Sequence of chain 1.FB:
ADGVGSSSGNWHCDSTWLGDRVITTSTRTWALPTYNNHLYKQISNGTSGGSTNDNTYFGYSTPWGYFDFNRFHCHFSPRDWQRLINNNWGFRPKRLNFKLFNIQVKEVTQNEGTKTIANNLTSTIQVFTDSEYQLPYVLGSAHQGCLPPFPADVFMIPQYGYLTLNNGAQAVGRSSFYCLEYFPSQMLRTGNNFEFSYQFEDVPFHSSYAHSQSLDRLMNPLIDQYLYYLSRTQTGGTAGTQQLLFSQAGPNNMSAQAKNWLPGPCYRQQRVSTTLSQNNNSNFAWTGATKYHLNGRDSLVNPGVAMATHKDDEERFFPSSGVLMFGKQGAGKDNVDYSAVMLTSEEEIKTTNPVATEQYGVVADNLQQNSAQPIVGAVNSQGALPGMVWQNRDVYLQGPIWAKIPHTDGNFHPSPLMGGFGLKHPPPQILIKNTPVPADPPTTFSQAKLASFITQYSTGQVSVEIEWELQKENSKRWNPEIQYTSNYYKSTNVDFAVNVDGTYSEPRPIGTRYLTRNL

Binding-site contacts:
Ligand atom N6 contacts residue GLY422 of chain 1.EB at 3.1 Å (h-bond).
Ligand atom C4 contacts residue PRO204 of chain 1.EB at 4.0 Å (hydrophobic).
Ligand atom N1 contacts residue PRO414 of chain 1.EB at 3.5 Å (h-bond).
Ligand atom N7 contacts residue SER415 of chain 1.EB at 3.8 Å.
Ligand atom C1' contacts residue DC1 of chain 1.QF at 3.9 Å.
Ligand atom C8 contacts residue PRO204 of chain 1.EB at 4.1 Å (hydrophobic).
Ligand atom OP1 contacts residue ASN411 of chain 1.FB at 3.6 Å.
Ligand atom OP1 contacts residue DC1 of chain 1.QF at 2.5 Å (h-bond).
Ligand atom C5 contacts residue PRO414 of chain 1.EB at 4.1 Å (hydrophobic).
Ligand atom OP2 contacts residue DC1 of chain 1.QF at 2.5 Å (h-bond).
Ligand atom N1 contacts residue VAL203 of chain 1.EB at 4.0 Å.
Ligand atom O5' contacts residue ASP409 of chain 1.FB at 3.6 Å.
Ligand atom C4' contacts residue DC1 of chain 1.QF at 4.1 Å.
Ligand atom C3' contacts residue HIS413 of chain 1.EB at 3.6 Å.
Ligand atom C6 contacts residue SER415 of chain 1.EB at 4.0 Å.
Ligand atom C2 contacts residue ILE405 of chain 1.EB at 4.1 Å (hydrophobic).
Ligand atom C5' contacts residue HIS413 of chain 1.EB at 3.7 Å.
Ligand atom C8 contacts residue HIS413 of chain 1.EB at 3.6 Å.
Ligand atom C2 contacts residue PRO414 of chain 1.EB at 4.1 Å (hydrophobic).
Ligand atom C5' contacts residue DC1 of chain 1.QF at 3.9 Å.
Ligand atom P contacts residue DC1 of chain 1.QF at 1.6 Å.
Ligand atom O4' contacts residue DC1 of chain 1.QF at 3.3 Å.
Ligand atom C2' contacts residue PRO414 of chain 1.EB at 3.5 Å (hydrophobic).
Ligand atom N6 contacts residue PRO416 of chain 1.EB at 3.9 Å.
Ligand atom N1 contacts residue GLY422 of chain 1.EB at 3.0 Å (h-bond).
Ligand atom C5' contacts residue ASP409 of chain 1.FB at 4.0 Å.
Ligand atom C5 contacts residue PRO204 of chain 1.EB at 3.9 Å (hydrophobic).
Ligand atom N6 contacts residue SER415 of chain 1.EB at 3.4 Å.
Ligand atom O5' contacts residue DC1 of chain 1.QF at 2.5 Å (h-bond).
Ligand atom N6 contacts residue PRO414 of chain 1.EB at 3.7 Å.
Ligand atom N9 contacts residue PRO204 of chain 1.EB at 4.2 Å.
Ligand atom C6 contacts residue GLY422 of chain 1.EB at 3.8 Å.
Ligand atom N6 contacts residue PHE421 of chain 1.EB at 4.1 Å.
Ligand atom C6 contacts residue PRO414 of chain 1.EB at 3.5 Å (hydrophobic).
Ligand atom O3' contacts residue HIS413 of chain 1.EB at 4.1 Å.
Ligand atom N6 contacts residue GLY420 of chain 1.EB at 4.2 Å.
Ligand atom N3 contacts residue PRO414 of chain 1.EB at 3.9 Å.
Ligand atom N7 contacts residue HIS413 of chain 1.EB at 4.0 Å.
Ligand atom N7 contacts residue PRO204 of chain 1.EB at 4.0 Å.
Ligand atom C2 contacts residue GLY422 of chain 1.EB at 3.5 Å.

A small-molecule ligand and the protein it binds are described below.
Small molecule (SMILES): Nc1ncnc2c1ncn2[C@H]1C[C@H](O)[C@@H](COP(=O)(O)O)O1

Sequence of chain 1.EB:
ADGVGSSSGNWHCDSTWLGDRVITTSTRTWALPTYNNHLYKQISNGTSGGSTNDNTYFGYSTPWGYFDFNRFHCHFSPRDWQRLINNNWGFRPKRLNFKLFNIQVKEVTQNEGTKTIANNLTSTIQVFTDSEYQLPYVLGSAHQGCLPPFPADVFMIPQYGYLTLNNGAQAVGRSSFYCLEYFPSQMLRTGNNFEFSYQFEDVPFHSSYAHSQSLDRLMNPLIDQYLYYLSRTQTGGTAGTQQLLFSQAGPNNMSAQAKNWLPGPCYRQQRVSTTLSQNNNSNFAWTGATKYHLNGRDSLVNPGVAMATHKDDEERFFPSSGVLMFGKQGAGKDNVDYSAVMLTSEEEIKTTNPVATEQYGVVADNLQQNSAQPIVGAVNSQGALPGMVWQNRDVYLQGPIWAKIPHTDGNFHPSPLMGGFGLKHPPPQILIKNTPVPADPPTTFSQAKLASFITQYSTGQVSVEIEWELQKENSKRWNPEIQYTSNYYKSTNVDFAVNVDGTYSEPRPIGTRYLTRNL